Binding-site contacts:
Ligand atom O50 contacts residue GLY68 of chain 1.D at 3.2 Å.
Ligand atom C42 contacts residue FMN1 of chain 1.O at 3.4 Å.
Ligand atom O47 contacts residue THR319 of chain 1.D at 3.5 Å.
Ligand atom N9 contacts residue PHE71 of chain 1.D at 3.5 Å.
Ligand atom N54 contacts residue TYR205 of chain 1.D at 3.5 Å.
Ligand atom O38 contacts residue FMN1 of chain 1.O at 3.2 Å.
Ligand atom O18 contacts residue PHE71 of chain 1.D at 3.2 Å.
Ligand atom O52 contacts residue GLU185 of chain 1.D at 2.6 Å (salt-bridge).
Ligand atom C40 contacts residue FMN1 of chain 1.O at 3.5 Å.
Ligand atom N39 contacts residue FMN1 of chain 1.O at 3.4 Å.
Ligand atom O49 contacts residue FMN1 of chain 1.O at 3.4 Å.
Ligand atom N9 contacts residue TYR205 of chain 1.D at 3.5 Å.
Ligand atom C48 contacts residue GLU97 of chain 1.D at 3.5 Å.
Ligand atom C12 contacts residue GLU185 of chain 1.D at 3.2 Å.
Ligand atom C41 contacts residue GLY67 of chain 1.D at 3.2 Å.
Ligand atom C42 contacts residue GLU97 of chain 1.D at 3.6 Å.
Ligand atom O27 contacts residue FMN1 of chain 1.O at 2.9 Å (h-bond).
Ligand atom C48 contacts residue TYR180 of chain 1.D at 3.3 Å (hydrophobic).
Ligand atom O28 contacts residue FMN1 of chain 1.O at 3.5 Å (h-bond).
Ligand atom O45 contacts residue GLU97 of chain 1.D at 3.3 Å (salt-bridge).
Ligand atom C14 contacts residue GLU185 of chain 1.D at 3.3 Å.
Ligand atom C3 contacts residue TYR205 of chain 1.D at 3.5 Å (hydrophobic).
Ligand atom O53 contacts residue TYR205 of chain 1.D at 3.4 Å.
Ligand atom C40 contacts residue GLU97 of chain 1.D at 3.1 Å.
Ligand atom O52 contacts residue LYS76 of chain 1.D at 2.8 Å (salt-bridge).
Ligand atom C43 contacts residue FMN1 of chain 1.O at 3.4 Å.
Ligand atom O47 contacts residue GLY67 of chain 1.D at 2.6 Å (h-bond).
Ligand atom O24 contacts residue ALA69 of chain 1.D at 3.5 Å.
Ligand atom C8 contacts residue PHE71 of chain 1.D at 3.6 Å (hydrophobic).
Ligand atom C19 contacts residue ALA69 of chain 1.D at 3.5 Å (hydrophobic).
Ligand atom N46 contacts residue GLU95 of chain 1.D at 3.5 Å (salt-bridge).
Ligand atom O45 contacts residue SER96 of chain 1.D at 3.5 Å (h-bond).
Ligand atom O47 contacts residue FMN1 of chain 1.O at 3.4 Å (h-bond).
Ligand atom O53 contacts residue GLU185 of chain 1.D at 2.5 Å (salt-bridge).
Ligand atom O23 contacts residue ALA69 of chain 1.D at 3.5 Å.
Ligand atom N46 contacts residue ASP103 of chain 1.D at 3.0 Å (salt-bridge).
Ligand atom C41 contacts residue FMN1 of chain 1.O at 3.3 Å.
Ligand atom C1 contacts residue PHE79 of chain 1.D at 3.5 Å (hydrophobic).
Ligand atom O51 contacts residue GLY68 of chain 1.D at 3.4 Å (h-bond).
Ligand atom O45 contacts residue GLU95 of chain 1.D at 3.3 Å.

A protein and the small-molecule ligand that binds it are described below.
Small molecule (SMILES): NC(=O)/C(O)=C/C=C/N(C=O)[C@@H]1O[C@H](COP(=O)(O)OP(=O)(O)OC[C@H]2O[C@@H](n3cnc4c(N)ncnc43)[C@H](O)[C@@H]2O)[C@@H](O)[C@H]1O

Sequence of chain 1.D:
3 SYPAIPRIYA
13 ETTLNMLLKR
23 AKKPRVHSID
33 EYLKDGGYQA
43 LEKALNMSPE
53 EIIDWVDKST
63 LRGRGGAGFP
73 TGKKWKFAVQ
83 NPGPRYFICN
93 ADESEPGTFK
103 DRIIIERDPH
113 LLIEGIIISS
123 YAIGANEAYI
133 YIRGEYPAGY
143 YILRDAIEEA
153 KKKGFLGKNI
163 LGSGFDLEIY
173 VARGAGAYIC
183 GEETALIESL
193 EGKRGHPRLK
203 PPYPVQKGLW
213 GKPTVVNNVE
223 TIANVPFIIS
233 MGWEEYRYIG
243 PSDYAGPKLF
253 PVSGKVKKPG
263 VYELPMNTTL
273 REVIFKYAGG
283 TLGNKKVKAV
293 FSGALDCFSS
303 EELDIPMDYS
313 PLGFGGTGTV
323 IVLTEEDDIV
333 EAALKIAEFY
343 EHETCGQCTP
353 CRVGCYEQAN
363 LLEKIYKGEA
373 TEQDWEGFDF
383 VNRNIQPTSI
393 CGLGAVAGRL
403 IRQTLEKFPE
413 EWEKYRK